A protein and the small-molecule ligand that binds it are described below.
Small molecule (SMILES): O=C(CP(=O)(O)O)Nc1cccc(NC(=O)CP(=O)(O)O)c1

Sequence of chain 1.A:
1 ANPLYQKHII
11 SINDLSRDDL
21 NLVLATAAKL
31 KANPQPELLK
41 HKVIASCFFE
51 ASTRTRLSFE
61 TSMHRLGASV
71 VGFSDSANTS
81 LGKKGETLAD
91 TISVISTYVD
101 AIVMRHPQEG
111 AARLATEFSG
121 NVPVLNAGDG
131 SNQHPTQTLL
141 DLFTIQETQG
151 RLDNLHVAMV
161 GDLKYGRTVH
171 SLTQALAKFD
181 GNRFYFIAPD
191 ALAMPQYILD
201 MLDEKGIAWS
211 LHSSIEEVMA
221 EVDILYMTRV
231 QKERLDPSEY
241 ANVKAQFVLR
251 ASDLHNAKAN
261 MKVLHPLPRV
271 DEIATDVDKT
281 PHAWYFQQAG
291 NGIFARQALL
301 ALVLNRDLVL

Sequence of chain 3.A:
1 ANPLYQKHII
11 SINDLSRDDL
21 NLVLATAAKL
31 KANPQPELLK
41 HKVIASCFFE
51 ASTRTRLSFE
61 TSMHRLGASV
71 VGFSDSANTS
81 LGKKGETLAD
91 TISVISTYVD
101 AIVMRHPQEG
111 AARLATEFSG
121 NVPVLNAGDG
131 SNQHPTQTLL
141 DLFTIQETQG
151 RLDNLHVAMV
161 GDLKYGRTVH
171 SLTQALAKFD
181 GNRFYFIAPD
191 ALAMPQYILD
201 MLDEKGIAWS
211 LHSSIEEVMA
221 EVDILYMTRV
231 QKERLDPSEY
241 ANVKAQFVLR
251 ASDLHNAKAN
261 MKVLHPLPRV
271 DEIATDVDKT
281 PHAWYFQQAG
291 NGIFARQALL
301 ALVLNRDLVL

Binding-site contacts:
Ligand atom CAK contacts residue HIS134 of chain 3.A at 3.4 Å.
Ligand atom OAA contacts residue ARG167 of chain 3.A at 3.6 Å.
Ligand atom OAB contacts residue PRO266 of chain 3.A at 2.4 Å (h-bond).
Ligand atom OAG contacts residue ARG54 of chain 3.A at 2.5 Å.
Ligand atom OAF contacts residue LEU267 of chain 3.A at 3.1 Å (h-bond).
Ligand atom OAE contacts residue PRO266 of chain 3.A at 3.1 Å.
Ligand atom CAQ contacts residue THR168 of chain 3.A at 3.3 Å.
Ligand atom CAK contacts residue ARG105 of chain 3.A at 3.6 Å.
Ligand atom OAC contacts residue ARG229 of chain 3.A at 3.4 Å (salt-bridge).
Ligand atom CAJ contacts residue ARG105 of chain 3.A at 3.6 Å.
Ligand atom OAB contacts residue LEU267 of chain 3.A at 3.8 Å.
Ligand atom OAH contacts residue SER52 of chain 3.A at 2.2 Å (h-bond).
Ligand atom NAP contacts residue PRO266 of chain 3.A at 3.5 Å (h-bond).
Ligand atom NAP contacts residue LEU267 of chain 3.A at 3.5 Å (h-bond).
Ligand atom CAM contacts residue THR168 of chain 3.A at 3.2 Å.
Ligand atom OAG contacts residue SER52 of chain 3.A at 3.6 Å.
Ligand atom NAO contacts residue THR168 of chain 3.A at 3.6 Å.
Ligand atom OAA contacts residue GLY166 of chain 3.A at 3.3 Å.
Ligand atom OAA contacts residue THR168 of chain 3.A at 3.7 Å.
Ligand atom PAV contacts residue ARG54 of chain 3.A at 3.4 Å.
Ligand atom OAD contacts residue GLY82 of chain 1.A at 3.1 Å.
Ligand atom OAE contacts residue ARG229 of chain 3.A at 3.3 Å (salt-bridge).
Ligand atom OAF contacts residue ARG229 of chain 3.A at 3.7 Å.
Ligand atom CAR contacts residue PRO266 of chain 3.A at 3.3 Å (hydrophobic).
Ligand atom CAI contacts residue HIS134 of chain 3.A at 3.5 Å.
Ligand atom OAH contacts residue ARG105 of chain 3.A at 3.4 Å (salt-bridge).
Ligand atom PAV contacts residue THR55 of chain 3.A at 3.0 Å.
Ligand atom CAR contacts residue GLN137 of chain 3.A at 3.5 Å.
Ligand atom OAB contacts residue GLN137 of chain 3.A at 3.6 Å (h-bond).
Ligand atom OAD contacts residue ARG54 of chain 3.A at 2.4 Å (salt-bridge).
Ligand atom OAB contacts residue ARG54 of chain 3.A at 3.4 Å (salt-bridge).
Ligand atom CAM contacts residue PRO266 of chain 3.A at 3.7 Å (hydrophobic).
Ligand atom OAH contacts residue THR55 of chain 3.A at 2.8 Å (h-bond).
Ligand atom PAV contacts residue SER52 of chain 3.A at 3.5 Å.
Ligand atom CAI contacts residue ARG105 of chain 3.A at 2.7 Å.
Ligand atom CAI contacts residue ARG167 of chain 3.A at 2.9 Å.
Ligand atom CAJ contacts residue ARG167 of chain 3.A at 2.7 Å.
Ligand atom NAP contacts residue GLN137 of chain 3.A at 3.7 Å.
Ligand atom OAG contacts residue THR55 of chain 3.A at 2.5 Å (h-bond).
Ligand atom CAN contacts residue THR55 of chain 3.A at 2.7 Å.